Sequence of chain 1.D:
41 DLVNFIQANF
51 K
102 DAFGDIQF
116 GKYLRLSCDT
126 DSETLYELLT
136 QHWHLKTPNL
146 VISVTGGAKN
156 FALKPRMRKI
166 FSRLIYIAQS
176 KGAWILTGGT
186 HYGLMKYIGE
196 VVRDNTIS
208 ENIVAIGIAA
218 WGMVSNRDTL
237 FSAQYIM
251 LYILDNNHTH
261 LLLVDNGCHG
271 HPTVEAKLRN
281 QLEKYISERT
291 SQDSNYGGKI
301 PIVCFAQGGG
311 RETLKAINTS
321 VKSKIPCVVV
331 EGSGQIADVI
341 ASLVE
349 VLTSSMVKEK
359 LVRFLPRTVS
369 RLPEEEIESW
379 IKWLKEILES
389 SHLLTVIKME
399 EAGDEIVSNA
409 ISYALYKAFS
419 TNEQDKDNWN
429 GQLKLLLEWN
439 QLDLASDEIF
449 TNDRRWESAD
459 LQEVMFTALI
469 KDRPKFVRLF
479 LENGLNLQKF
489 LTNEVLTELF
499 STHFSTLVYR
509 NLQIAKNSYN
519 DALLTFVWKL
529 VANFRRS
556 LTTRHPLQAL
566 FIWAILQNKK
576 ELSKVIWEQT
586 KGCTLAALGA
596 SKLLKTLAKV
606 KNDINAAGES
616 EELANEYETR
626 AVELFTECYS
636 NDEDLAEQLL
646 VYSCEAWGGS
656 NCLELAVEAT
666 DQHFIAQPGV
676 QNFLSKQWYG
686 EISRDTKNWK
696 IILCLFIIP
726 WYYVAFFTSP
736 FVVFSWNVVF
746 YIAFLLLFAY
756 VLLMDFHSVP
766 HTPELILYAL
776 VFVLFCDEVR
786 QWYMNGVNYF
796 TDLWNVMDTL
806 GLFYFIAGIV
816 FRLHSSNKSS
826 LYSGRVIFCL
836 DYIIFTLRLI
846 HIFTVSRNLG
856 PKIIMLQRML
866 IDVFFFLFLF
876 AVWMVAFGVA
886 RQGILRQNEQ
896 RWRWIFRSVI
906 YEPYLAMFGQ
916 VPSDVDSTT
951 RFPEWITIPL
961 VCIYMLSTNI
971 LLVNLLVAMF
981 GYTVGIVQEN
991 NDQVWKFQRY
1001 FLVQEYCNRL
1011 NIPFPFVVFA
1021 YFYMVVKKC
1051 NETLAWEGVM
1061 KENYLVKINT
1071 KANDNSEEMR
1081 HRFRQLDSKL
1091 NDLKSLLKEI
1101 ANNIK

Binding-site contacts:
Ligand atom O52 contacts residue LYS606 of chain 1.D at 3.8 Å.
Ligand atom O1B contacts residue LEU854 of chain 1.C at 4.1 Å.
Ligand atom C3 contacts residue ARG852 of chain 1.C at 3.6 Å.
Ligand atom O51 contacts residue SER680 of chain 1.C at 3.2 Å (h-bond).
Ligand atom O52 contacts residue SER680 of chain 1.C at 3.2 Å (h-bond).
Ligand atom C4 contacts residue LYS606 of chain 1.D at 4.1 Å.
Ligand atom C1 contacts residue ARG852 of chain 1.C at 4.2 Å.
Ligand atom O11 contacts residue ASN853 of chain 1.C at 3.9 Å.
Ligand atom O11 contacts residue ARG852 of chain 1.C at 3.0 Å (salt-bridge).
Ligand atom C7B contacts residue ILE747 of chain 1.C at 4.2 Å (hydrophobic).
Ligand atom O4 contacts residue ARG852 of chain 1.C at 3.8 Å.
Ligand atom C5A contacts residue SER740 of chain 1.C at 3.9 Å.
Ligand atom O53 contacts residue ARG689 of chain 1.C at 3.4 Å (salt-bridge).
Ligand atom C2 contacts residue ARG852 of chain 1.C at 3.7 Å.
Ligand atom O1A contacts residue ILE697 of chain 1.C at 3.9 Å.
Ligand atom C2A contacts residue PHE736 of chain 1.C at 3.7 Å (hydrophobic).
Ligand atom C1C contacts residue SER851 of chain 1.C at 3.8 Å.
Ligand atom O11 contacts residue SER851 of chain 1.C at 2.8 Å (h-bond).
Ligand atom C6B contacts residue PHE848 of chain 1.C at 3.9 Å (hydrophobic).
Ligand atom O5 contacts residue LYS606 of chain 1.D at 3.7 Å.
Ligand atom P5 contacts residue ARG689 of chain 1.C at 3.4 Å.
Ligand atom O41 contacts residue LYS606 of chain 1.D at 2.3 Å (salt-bridge).
Ligand atom O53 contacts residue LYS606 of chain 1.D at 3.3 Å (salt-bridge).
Ligand atom O52 contacts residue ARG689 of chain 1.C at 2.3 Å (salt-bridge).
Ligand atom P1 contacts residue SER851 of chain 1.C at 4.2 Å.
Ligand atom C3A contacts residue PHE736 of chain 1.C at 3.6 Å (hydrophobic).
Ligand atom O13 contacts residue ASN693 of chain 1.C at 4.0 Å.
Ligand atom C8A contacts residue PHE701 of chain 1.C at 3.8 Å (hydrophobic).
Ligand atom C3A contacts residue PHE739 of chain 1.C at 4.2 Å (hydrophobic).
Ligand atom O6 contacts residue TYR684 of chain 1.C at 4.1 Å.
Ligand atom P5 contacts residue LYS606 of chain 1.D at 3.8 Å.
Ligand atom O1B contacts residue SER851 of chain 1.C at 3.6 Å.
Ligand atom O42 contacts residue ARG852 of chain 1.C at 3.5 Å (salt-bridge).
Ligand atom P4 contacts residue ARG852 of chain 1.C at 4.1 Å.
Ligand atom O4 contacts residue LYS606 of chain 1.D at 3.6 Å.
Ligand atom O3 contacts residue ARG852 of chain 1.C at 3.3 Å.
Ligand atom O1 contacts residue ASN693 of chain 1.C at 3.9 Å.
Ligand atom P5 contacts residue SER680 of chain 1.C at 3.8 Å.
Ligand atom P4 contacts residue LYS606 of chain 1.D at 3.5 Å.
Ligand atom O51 contacts residue ARG999 of chain 1.C at 2.7 Å (salt-bridge).

This small molecule binds to this protein.
Small molecule (SMILES): CCCCCCCC(=O)OC[C@H](COP(=O)(O)O[C@@H]1[C@H](O)[C@H](O)[C@@H](OP(=O)(O)O)[C@H](OP(=O)(O)O)[C@H]1O)OC(=O)CCCCCCC

Sequence of chain 1.C:
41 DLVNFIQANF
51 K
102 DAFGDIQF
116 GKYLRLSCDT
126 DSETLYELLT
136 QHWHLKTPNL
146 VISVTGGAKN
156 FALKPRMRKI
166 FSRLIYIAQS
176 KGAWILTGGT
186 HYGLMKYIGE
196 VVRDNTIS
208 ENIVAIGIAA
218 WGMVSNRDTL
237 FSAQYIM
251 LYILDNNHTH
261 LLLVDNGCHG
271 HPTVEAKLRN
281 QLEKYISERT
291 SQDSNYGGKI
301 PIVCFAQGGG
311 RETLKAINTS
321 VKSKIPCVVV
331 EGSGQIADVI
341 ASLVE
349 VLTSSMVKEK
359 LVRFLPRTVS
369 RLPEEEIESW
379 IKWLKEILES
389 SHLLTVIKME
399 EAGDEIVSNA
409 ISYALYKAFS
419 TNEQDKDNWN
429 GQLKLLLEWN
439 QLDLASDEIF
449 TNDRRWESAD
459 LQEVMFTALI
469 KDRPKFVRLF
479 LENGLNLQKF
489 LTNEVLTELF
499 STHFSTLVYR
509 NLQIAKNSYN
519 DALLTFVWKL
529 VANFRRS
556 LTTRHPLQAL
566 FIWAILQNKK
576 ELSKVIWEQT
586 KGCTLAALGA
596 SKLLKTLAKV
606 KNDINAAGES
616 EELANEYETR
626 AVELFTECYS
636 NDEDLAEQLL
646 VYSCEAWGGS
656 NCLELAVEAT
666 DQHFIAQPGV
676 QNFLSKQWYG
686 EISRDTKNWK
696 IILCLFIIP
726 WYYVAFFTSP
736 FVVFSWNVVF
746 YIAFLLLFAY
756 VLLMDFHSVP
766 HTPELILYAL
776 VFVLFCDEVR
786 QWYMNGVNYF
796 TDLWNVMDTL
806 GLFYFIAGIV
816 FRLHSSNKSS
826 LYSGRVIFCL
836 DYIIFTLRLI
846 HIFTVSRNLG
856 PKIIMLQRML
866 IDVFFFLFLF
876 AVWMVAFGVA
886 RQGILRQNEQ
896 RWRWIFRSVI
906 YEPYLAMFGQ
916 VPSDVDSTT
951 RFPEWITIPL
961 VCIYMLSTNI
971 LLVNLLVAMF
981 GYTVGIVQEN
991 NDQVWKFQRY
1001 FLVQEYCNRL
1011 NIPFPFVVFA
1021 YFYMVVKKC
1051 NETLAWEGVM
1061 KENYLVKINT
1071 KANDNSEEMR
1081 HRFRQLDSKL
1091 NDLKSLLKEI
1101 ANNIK